This small molecule binds to this protein.
Small molecule (SMILES): Cc1cc(CCCCCOc2ccc(C3=NCCO3)cc2)on1

Binding-site contacts:
Ligand atom N3A contacts residue ALA24 of chain 15.C at 3.8 Å.
Ligand atom C3B contacts residue VAL188 of chain 15.A at 3.8 Å (hydrophobic).
Ligand atom C4C contacts residue VAL191 of chain 15.A at 3.0 Å (hydrophobic).
Ligand atom C4B contacts residue TYR152 of chain 15.A at 3.8 Å (hydrophobic).
Ligand atom C5A contacts residue PHE186 of chain 15.A at 3.5 Å (hydrophobic).
Ligand atom C5B contacts residue PHE186 of chain 15.A at 3.9 Å (hydrophobic).
Ligand atom C6B contacts residue ILE104 of chain 15.A at 3.6 Å (hydrophobic).
Ligand atom N3A contacts residue PRO174 of chain 15.A at 3.7 Å.
Ligand atom C4 contacts residue LEU106 of chain 15.A at 3.5 Å (hydrophobic).
Ligand atom C5B contacts residue TYR128 of chain 15.A at 4.0 Å (hydrophobic).
Ligand atom N3A contacts residue PHE186 of chain 15.A at 4.0 Å.
Ligand atom O1 contacts residue MET221 of chain 15.A at 2.5 Å (h-bond).
Ligand atom C5C contacts residue VAL188 of chain 15.A at 4.1 Å (hydrophobic).
Ligand atom C5A contacts residue ALA150 of chain 15.A at 4.0 Å (hydrophobic).
Ligand atom C1C contacts residue LEU106 of chain 15.A at 4.0 Å (hydrophobic).
Ligand atom C1B contacts residue TYR128 of chain 15.A at 3.6 Å (hydrophobic).
Ligand atom C5 contacts residue MET221 of chain 15.A at 3.6 Å (hydrophobic).
Ligand atom C1B contacts residue VAL188 of chain 15.A at 3.8 Å (hydrophobic).
Ligand atom C3B contacts residue TYR152 of chain 15.A at 3.7 Å (hydrophobic).
Ligand atom C1B contacts residue ILE104 of chain 15.A at 4.0 Å (hydrophobic).
Ligand atom C1C contacts residue TYR128 of chain 15.A at 3.9 Å (hydrophobic).
Ligand atom C2B contacts residue VAL188 of chain 15.A at 3.5 Å (hydrophobic).
Ligand atom C4B contacts residue PHE186 of chain 15.A at 3.6 Å (hydrophobic).
Ligand atom C4C contacts residue VAL188 of chain 15.A at 3.7 Å (hydrophobic).
Ligand atom C2C contacts residue MET221 of chain 15.A at 4.0 Å (hydrophobic).
Ligand atom C3C contacts residue TYR128 of chain 15.A at 3.4 Å (hydrophobic).
Ligand atom O1A contacts residue PHE186 of chain 15.A at 3.0 Å.
Ligand atom C2C contacts residue TYR197 of chain 15.A at 3.7 Å (hydrophobic).
Ligand atom N2 contacts residue MET221 of chain 15.A at 3.4 Å (h-bond).
Ligand atom C1C contacts residue MET221 of chain 15.A at 4.0 Å (hydrophobic).
Ligand atom C6B contacts residue TYR128 of chain 15.A at 3.3 Å (hydrophobic).
Ligand atom N3A contacts residue TYR152 of chain 15.A at 3.5 Å.
Ligand atom C2A contacts residue TYR152 of chain 15.A at 3.6 Å (hydrophobic).
Ligand atom O1B contacts residue ILE104 of chain 15.A at 3.9 Å.
Ligand atom C5C contacts residue VAL191 of chain 15.A at 3.8 Å (hydrophobic).
Ligand atom O1B contacts residue TYR128 of chain 15.A at 3.4 Å (h-bond).
Ligand atom C4A contacts residue PRO174 of chain 15.A at 3.1 Å (hydrophobic).
Ligand atom C2A contacts residue PHE186 of chain 15.A at 3.3 Å (hydrophobic).
Ligand atom C5A contacts residue VAL176 of chain 15.A at 3.6 Å (hydrophobic).
Ligand atom C5B contacts residue MET224 of chain 15.A at 3.8 Å (hydrophobic).

Sequence of chain 15.A:
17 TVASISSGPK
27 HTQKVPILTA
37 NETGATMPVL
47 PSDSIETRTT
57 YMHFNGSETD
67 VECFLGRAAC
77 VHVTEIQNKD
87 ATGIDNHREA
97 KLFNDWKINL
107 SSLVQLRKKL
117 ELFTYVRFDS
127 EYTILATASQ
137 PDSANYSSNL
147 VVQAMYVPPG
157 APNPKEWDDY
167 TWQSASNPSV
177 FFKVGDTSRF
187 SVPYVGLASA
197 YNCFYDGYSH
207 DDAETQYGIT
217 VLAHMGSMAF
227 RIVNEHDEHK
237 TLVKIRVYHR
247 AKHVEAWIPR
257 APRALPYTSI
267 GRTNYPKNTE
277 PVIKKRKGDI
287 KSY

Sequence of chain 15.C:
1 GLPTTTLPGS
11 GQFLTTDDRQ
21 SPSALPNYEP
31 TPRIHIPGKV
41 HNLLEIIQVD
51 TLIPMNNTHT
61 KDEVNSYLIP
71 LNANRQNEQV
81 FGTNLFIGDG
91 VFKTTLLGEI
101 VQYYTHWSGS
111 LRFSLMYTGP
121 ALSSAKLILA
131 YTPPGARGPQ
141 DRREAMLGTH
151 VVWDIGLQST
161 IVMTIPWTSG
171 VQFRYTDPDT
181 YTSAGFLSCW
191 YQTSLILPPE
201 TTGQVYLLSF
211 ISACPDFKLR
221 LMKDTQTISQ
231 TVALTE